Sequence of chain 1.B:
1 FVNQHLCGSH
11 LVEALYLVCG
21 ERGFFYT

This small molecule binds to this protein.
Small molecule (SMILES): CC(=O)N[C@H]1[C@H](O[C@H]2[C@H](O)[C@@H](NC(C)=O)CO[C@@H]2CO[C@@H]2O[C@@H](C)[C@@H](O)[C@@H](O)[C@@H]2O)O[C@H](CO)[C@@H](O)[C@@H]1O

Sequence of chain 1.A:
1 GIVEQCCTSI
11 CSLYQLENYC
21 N

Sequence of chain 1.E:
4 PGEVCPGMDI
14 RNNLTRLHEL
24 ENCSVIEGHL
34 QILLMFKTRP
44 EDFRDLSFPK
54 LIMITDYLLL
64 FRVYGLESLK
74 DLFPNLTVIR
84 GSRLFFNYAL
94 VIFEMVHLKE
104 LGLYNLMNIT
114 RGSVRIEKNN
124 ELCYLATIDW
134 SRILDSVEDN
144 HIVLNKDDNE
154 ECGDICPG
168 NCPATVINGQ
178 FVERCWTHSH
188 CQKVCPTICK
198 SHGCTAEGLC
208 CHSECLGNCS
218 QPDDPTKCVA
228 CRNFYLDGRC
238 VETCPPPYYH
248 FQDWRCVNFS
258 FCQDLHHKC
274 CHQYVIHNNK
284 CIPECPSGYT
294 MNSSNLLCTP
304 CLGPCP

Binding-site contacts:
Ligand atom C2 contacts residue THR18 of chain 1.E at 4.2 Å.
Ligand atom C8 contacts residue THR18 of chain 1.E at 4.4 Å.
Ligand atom C8 contacts residue ASN16 of chain 1.E at 4.4 Å.
Ligand atom C3 contacts residue ASN16 of chain 1.E at 3.7 Å.
Ligand atom C2 contacts residue ASN16 of chain 1.E at 2.5 Å.
Ligand atom C5 contacts residue ASN16 of chain 1.E at 3.7 Å.
Ligand atom O5 contacts residue GLU21 of chain 1.B at 3.7 Å.
Ligand atom C1 contacts residue ARG22 of chain 1.B at 4.5 Å.
Ligand atom C4 contacts residue ASN16 of chain 1.E at 4.3 Å.
Ligand atom N2 contacts residue THR18 of chain 1.E at 3.5 Å.
Ligand atom C5 contacts residue GLU21 of chain 1.B at 4.2 Å.
Ligand atom N2 contacts residue ASN16 of chain 1.E at 2.9 Å (h-bond).
Ligand atom O3 contacts residue ASN21 of chain 1.A at 3.3 Å.
Ligand atom C1 contacts residue THR18 of chain 1.E at 3.9 Å.
Ligand atom C4 contacts residue GLU21 of chain 1.B at 3.8 Å.
Ligand atom C3 contacts residue GLU21 of chain 1.B at 4.3 Å.
Ligand atom O4 contacts residue GLU21 of chain 1.B at 2.7 Å (salt-bridge).
Ligand atom C1 contacts residue ASN16 of chain 1.E at 1.4 Å.
Ligand atom C2 contacts residue ARG22 of chain 1.B at 3.1 Å.
Ligand atom O2 contacts residue ASN21 of chain 1.A at 2.8 Å (h-bond).
Ligand atom C3 contacts residue ARG22 of chain 1.B at 3.8 Å.
Ligand atom O4 contacts residue ARG22 of chain 1.B at 3.5 Å.
Ligand atom C7 contacts residue THR18 of chain 1.E at 4.3 Å.
Ligand atom C3 contacts residue ASN21 of chain 1.A at 4.5 Å.
Ligand atom C2 contacts residue ASN21 of chain 1.A at 4.0 Å.
Ligand atom C3 contacts residue THR18 of chain 1.E at 4.3 Å.
Ligand atom O7 contacts residue ASN16 of chain 1.E at 3.0 Å (h-bond).
Ligand atom O2 contacts residue ARG22 of chain 1.B at 3.1 Å (salt-bridge).
Ligand atom O3 contacts residue ARG22 of chain 1.B at 3.2 Å (salt-bridge).
Ligand atom C7 contacts residue ASN16 of chain 1.E at 3.2 Å.
Ligand atom C6 contacts residue GLU21 of chain 1.B at 3.4 Å.
Ligand atom O5 contacts residue ASN16 of chain 1.E at 2.4 Å (h-bond).
Ligand atom C1 contacts residue GLU21 of chain 1.B at 4.0 Å.
Ligand atom C2 contacts residue GLU21 of chain 1.B at 3.8 Å.